This small molecule binds to this protein.
Small molecule (SMILES): COc1cccc(CN(CCCc2ccccc2F)C2CCC2)c1OCc1ccccc1

Sequence of chain 1.A:
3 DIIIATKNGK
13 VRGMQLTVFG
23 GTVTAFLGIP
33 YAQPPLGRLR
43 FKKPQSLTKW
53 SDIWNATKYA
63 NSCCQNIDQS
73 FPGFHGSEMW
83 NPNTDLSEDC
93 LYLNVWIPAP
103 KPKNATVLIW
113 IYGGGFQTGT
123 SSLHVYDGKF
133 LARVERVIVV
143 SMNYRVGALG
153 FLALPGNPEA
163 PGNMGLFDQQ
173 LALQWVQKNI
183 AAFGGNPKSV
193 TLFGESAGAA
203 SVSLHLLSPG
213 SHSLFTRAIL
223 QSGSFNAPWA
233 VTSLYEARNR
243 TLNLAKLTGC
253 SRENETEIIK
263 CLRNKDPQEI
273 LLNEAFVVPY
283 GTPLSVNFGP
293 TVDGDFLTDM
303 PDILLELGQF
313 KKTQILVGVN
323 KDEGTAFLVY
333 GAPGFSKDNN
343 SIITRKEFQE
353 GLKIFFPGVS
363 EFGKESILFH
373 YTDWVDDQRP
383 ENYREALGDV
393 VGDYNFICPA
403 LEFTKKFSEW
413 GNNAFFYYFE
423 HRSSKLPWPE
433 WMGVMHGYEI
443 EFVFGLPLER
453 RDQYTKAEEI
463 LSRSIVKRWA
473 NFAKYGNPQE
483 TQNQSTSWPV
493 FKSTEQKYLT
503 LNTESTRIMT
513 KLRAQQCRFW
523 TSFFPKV

Binding-site contacts:
Ligand atom F19 contacts residue TYR332 of chain 1.A at 3.2 Å.
Ligand atom C15 contacts residue ALA328 of chain 1.A at 3.5 Å (hydrophobic).
Ligand atom C32 contacts residue SER198 of chain 1.A at 3.6 Å.
Ligand atom C04 contacts residue VAL288 of chain 1.A at 3.8 Å (hydrophobic).
Ligand atom C14 contacts residue ALA328 of chain 1.A at 3.4 Å (hydrophobic).
Ligand atom C04 contacts residue LEU286 of chain 1.A at 3.9 Å (hydrophobic).
Ligand atom C20 contacts residue PRO285 of chain 1.A at 3.4 Å (hydrophobic).
Ligand atom C24 contacts residue PHE329 of chain 1.A at 3.7 Å (hydrophobic).
Ligand atom C26 contacts residue GLY117 of chain 1.A at 3.5 Å.
Ligand atom C01 contacts residue PHE398 of chain 1.A at 3.5 Å (hydrophobic).
Ligand atom C32 contacts residue HIS438 of chain 1.A at 3.6 Å.
Ligand atom O25 contacts residue PHE329 of chain 1.A at 3.7 Å.
Ligand atom C12 contacts residue TYR332 of chain 1.A at 3.7 Å (hydrophobic).
Ligand atom C05 contacts residue VAL288 of chain 1.A at 3.8 Å (hydrophobic).
Ligand atom C06 contacts residue SER287 of chain 1.A at 3.9 Å.
Ligand atom C05 contacts residue GLY117 of chain 1.A at 3.9 Å.
Ligand atom C04 contacts residue GLY117 of chain 1.A at 3.5 Å.
Ligand atom C15 contacts residue HIS438 of chain 1.A at 3.1 Å.
Ligand atom N09 contacts residue PRO285 of chain 1.A at 3.5 Å (h-bond).
Ligand atom C05 contacts residue SER287 of chain 1.A at 3.4 Å.
Ligand atom C01 contacts residue SER198 of chain 1.A at 3.9 Å.
Ligand atom C26 contacts residue GLY116 of chain 1.A at 3.6 Å.
Ligand atom F19 contacts residue TRP430 of chain 1.A at 3.8 Å.
Ligand atom C05 contacts residue LEU286 of chain 1.A at 3.4 Å (hydrophobic).
Ligand atom C14 contacts residue HIS438 of chain 1.A at 3.8 Å.
Ligand atom C31 contacts residue HIS438 of chain 1.A at 3.9 Å.
Ligand atom C21 contacts residue PRO285 of chain 1.A at 3.1 Å (hydrophobic).
Ligand atom C30 contacts residue TRP82 of chain 1.A at 3.6 Å (hydrophobic).
Ligand atom C31 contacts residue GLU197 of chain 1.A at 3.5 Å.
Ligand atom C16 contacts residue HIS438 of chain 1.A at 2.9 Å.
Ligand atom C14 contacts residue PHE329 of chain 1.A at 3.7 Å (hydrophobic).
Ligand atom C13 contacts residue ALA328 of chain 1.A at 3.7 Å (hydrophobic).
Ligand atom C17 contacts residue TRP82 of chain 1.A at 3.5 Å (hydrophobic).
Ligand atom C32 contacts residue GLY116 of chain 1.A at 3.9 Å.
Ligand atom C03 contacts residue GLY117 of chain 1.A at 3.5 Å.
Ligand atom C01 contacts residue TRP231 of chain 1.A at 3.3 Å (hydrophobic).
Ligand atom C22 contacts residue TYR332 of chain 1.A at 3.6 Å (hydrophobic).
Ligand atom C06 contacts residue PRO285 of chain 1.A at 3.5 Å (hydrophobic).
Ligand atom O02 contacts residue SER198 of chain 1.A at 3.5 Å (h-bond).
Ligand atom C29 contacts residue TRP82 of chain 1.A at 3.8 Å (hydrophobic).